Sequence of chain 1.A:
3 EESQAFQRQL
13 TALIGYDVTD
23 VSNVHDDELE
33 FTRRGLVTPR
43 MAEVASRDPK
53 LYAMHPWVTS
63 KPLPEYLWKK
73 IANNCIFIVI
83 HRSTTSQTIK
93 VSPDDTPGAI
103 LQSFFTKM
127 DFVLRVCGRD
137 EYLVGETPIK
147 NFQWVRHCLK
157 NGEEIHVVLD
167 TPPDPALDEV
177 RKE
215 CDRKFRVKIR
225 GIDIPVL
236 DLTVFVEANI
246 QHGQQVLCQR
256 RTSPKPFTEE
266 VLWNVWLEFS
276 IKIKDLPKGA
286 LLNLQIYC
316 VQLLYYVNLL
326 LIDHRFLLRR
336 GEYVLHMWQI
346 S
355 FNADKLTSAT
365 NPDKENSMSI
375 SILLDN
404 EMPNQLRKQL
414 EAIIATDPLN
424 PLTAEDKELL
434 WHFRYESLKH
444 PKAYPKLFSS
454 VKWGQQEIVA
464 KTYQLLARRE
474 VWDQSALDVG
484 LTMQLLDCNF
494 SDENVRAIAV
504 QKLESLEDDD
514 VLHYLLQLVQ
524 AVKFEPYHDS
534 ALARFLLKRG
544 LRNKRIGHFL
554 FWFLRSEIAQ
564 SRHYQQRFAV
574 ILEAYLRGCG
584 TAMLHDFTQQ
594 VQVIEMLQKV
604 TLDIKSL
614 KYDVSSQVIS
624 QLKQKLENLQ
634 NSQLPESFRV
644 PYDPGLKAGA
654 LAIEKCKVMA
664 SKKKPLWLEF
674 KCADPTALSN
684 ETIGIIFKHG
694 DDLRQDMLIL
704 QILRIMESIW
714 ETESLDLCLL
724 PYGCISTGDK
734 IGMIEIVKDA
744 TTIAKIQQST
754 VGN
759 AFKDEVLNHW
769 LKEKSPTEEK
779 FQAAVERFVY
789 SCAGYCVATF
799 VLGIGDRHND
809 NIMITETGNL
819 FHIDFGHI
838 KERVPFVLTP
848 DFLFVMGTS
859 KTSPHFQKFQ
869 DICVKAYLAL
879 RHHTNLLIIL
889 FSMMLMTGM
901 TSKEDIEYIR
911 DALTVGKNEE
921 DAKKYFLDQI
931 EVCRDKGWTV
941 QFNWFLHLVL

A small-molecule ligand and the protein it binds are described below.
Small molecule (SMILES): Cc1cc2ncnn2cc1Nc1ncc2c(n1)n(C1CCOCC1)c(=O)n2C

Binding-site contacts:
Ligand atom C15 contacts residue ILE821 of chain 1.A at 3.8 Å (hydrophobic).
Ligand atom O contacts residue LYS748 of chain 1.A at 3.6 Å.
Ligand atom C17 contacts residue TRP670 of chain 1.A at 3.5 Å (hydrophobic).
Ligand atom N contacts residue ALA743 of chain 1.A at 3.7 Å.
Ligand atom C6 contacts residue MET811 of chain 1.A at 3.8 Å (hydrophobic).
Ligand atom C14 contacts residue GLU738 of chain 1.A at 3.7 Å.
Ligand atom C14 contacts residue ILE737 of chain 1.A at 3.7 Å (hydrophobic).
Ligand atom C6 contacts residue THR745 of chain 1.A at 3.4 Å.
Ligand atom N3 contacts residue GLU738 of chain 1.A at 3.0 Å (salt-bridge).
Ligand atom C17 contacts residue MET811 of chain 1.A at 3.5 Å (hydrophobic).
Ligand atom C contacts residue ALA743 of chain 1.A at 3.0 Å (hydrophobic).
Ligand atom C5 contacts residue LYS748 of chain 1.A at 3.5 Å.
Ligand atom C15 contacts residue GLU738 of chain 1.A at 3.5 Å.
Ligand atom C15 contacts residue PHE819 of chain 1.A at 3.7 Å (hydrophobic).
Ligand atom C13 contacts residue ILE821 of chain 1.A at 3.2 Å (hydrophobic).
Ligand atom C16 contacts residue VAL740 of chain 1.A at 3.4 Å (hydrophobic).
Ligand atom C13 contacts residue ILE737 of chain 1.A at 3.6 Å (hydrophobic).
Ligand atom N7 contacts residue VAL740 of chain 1.A at 2.9 Å (h-bond).
Ligand atom C10 contacts residue ILE689 of chain 1.A at 3.5 Å (hydrophobic).
Ligand atom N6 contacts residue ILE821 of chain 1.A at 3.7 Å.
Ligand atom C14 contacts residue ILE821 of chain 1.A at 3.7 Å (hydrophobic).
Ligand atom C15 contacts residue VAL740 of chain 1.A at 3.8 Å (hydrophobic).
Ligand atom C2 contacts residue LYS748 of chain 1.A at 3.6 Å.
Ligand atom C5 contacts residue THR745 of chain 1.A at 3.5 Å.
Ligand atom C11 contacts residue LYS691 of chain 1.A at 3.8 Å.
Ligand atom C6 contacts residue LYS748 of chain 1.A at 3.6 Å.
Ligand atom C5 contacts residue ILE821 of chain 1.A at 3.8 Å (hydrophobic).
Ligand atom C16 contacts residue ILE739 of chain 1.A at 3.7 Å (hydrophobic).
Ligand atom C7 contacts residue MET811 of chain 1.A at 3.5 Å (hydrophobic).
Ligand atom N6 contacts residue ASP822 of chain 1.A at 3.3 Å (salt-bridge).
Ligand atom C9 contacts residue GLU738 of chain 1.A at 3.5 Å.
Ligand atom C12 contacts residue ILE737 of chain 1.A at 3.8 Å (hydrophobic).
Ligand atom C contacts residue TRP670 of chain 1.A at 3.6 Å (hydrophobic).
Ligand atom C12 contacts residue ILE821 of chain 1.A at 3.6 Å (hydrophobic).
Ligand atom N3 contacts residue ILE689 of chain 1.A at 3.7 Å.
Ligand atom C13 contacts residue TYR725 of chain 1.A at 3.5 Å (hydrophobic).
Ligand atom N contacts residue TRP670 of chain 1.A at 3.6 Å.
Ligand atom C15 contacts residue TYR725 of chain 1.A at 3.5 Å (hydrophobic).
Ligand atom C3 contacts residue MET662 of chain 1.A at 3.7 Å (hydrophobic).
Ligand atom N7 contacts residue ILE739 of chain 1.A at 3.4 Å.